A protein and the small-molecule ligand that binds it are described below.
Small molecule (SMILES): Cc1cn([C@H]2C[C@H](O[P](=O)(O)OC[C@H]3O[C@@H](n4ccc(N)nc4=O)C[C@@H]3O[P](=O)(O)OC[C@H]3O[C@@H](n4cnc5c(=O)nc(N)[nH]c54)C[C@@H]3O[P](=O)(O)OC[C@H]3O[C@@H](n4cnc5c(=O)nc(N)[nH]c54)C[C@@H]3O)[C@@H](CO[P](=O)(O)O[C@H]3C[C@H](n4cnc5c(=O)nc(N)[nH]c54)O[C@@H]3COP(=O)(O)O)O2)c(=O)[nH]c1=O

Binding-site contacts:
Ligand atom O3' contacts residue VAL67 of chain 1.A at 3.8 Å.
Ligand atom OP2 contacts residue NA1 of chain 1.H at 3.8 Å.
Ligand atom C2 contacts residue DCP1 of chain 1.U at 3.6 Å.
Ligand atom O3' contacts residue ILE71 of chain 1.A at 3.6 Å.
Ligand atom N3 contacts residue ALA40 of chain 1.A at 3.6 Å.
Ligand atom O4' contacts residue ALA40 of chain 1.A at 3.6 Å.
Ligand atom OP1 contacts residue PRO65 of chain 1.A at 3.8 Å.
Ligand atom OP3 contacts residue LYS37 of chain 1.A at 2.9 Å (salt-bridge).
Ligand atom O5' contacts residue GLY68 of chain 1.A at 3.6 Å.
Ligand atom OP2 contacts residue LYS70 of chain 1.A at 3.1 Å (salt-bridge).
Ligand atom OP2 contacts residue LYS37 of chain 1.A at 3.6 Å.
Ligand atom O6 contacts residue DCP1 of chain 1.U at 2.9 Å (h-bond).
Ligand atom C5' contacts residue TYR41 of chain 1.A at 3.6 Å (hydrophobic).
Ligand atom OP1 contacts residue VAL67 of chain 1.A at 3.4 Å (h-bond).
Ligand atom P contacts residue VAL67 of chain 1.A at 3.8 Å.
Ligand atom OP1 contacts residue LYS70 of chain 1.A at 3.2 Å (salt-bridge).
Ligand atom OP2 contacts residue THR69 of chain 1.A at 3.8 Å.
Ligand atom OP2 contacts residue GLY68 of chain 1.A at 3.8 Å.
Ligand atom O3' contacts residue GLY66 of chain 1.A at 3.5 Å.
Ligand atom C6 contacts residue DCP1 of chain 1.U at 3.7 Å.
Ligand atom OP1 contacts residue THR69 of chain 1.A at 3.7 Å.
Ligand atom P contacts residue ILE71 of chain 1.A at 3.8 Å.
Ligand atom O6 contacts residue HIS36 of chain 1.A at 3.8 Å.
Ligand atom OP1 contacts residue LYS70 of chain 1.A at 3.5 Å (salt-bridge).
Ligand atom P contacts residue LYS70 of chain 1.A at 3.8 Å.
Ligand atom OP1 contacts residue GLY68 of chain 1.A at 2.8 Å (h-bond).
Ligand atom N2 contacts residue DCP1 of chain 1.U at 2.7 Å (h-bond).
Ligand atom C4' contacts residue GLY66 of chain 1.A at 3.5 Å.
Ligand atom P contacts residue NA1 of chain 1.H at 3.6 Å.
Ligand atom C5' contacts residue GLY68 of chain 1.A at 3.6 Å.
Ligand atom P contacts residue GLY68 of chain 1.A at 3.7 Å.
Ligand atom OP1 contacts residue NA1 of chain 1.H at 2.6 Å (h-bond).
Ligand atom OP2 contacts residue VAL67 of chain 1.A at 3.7 Å.
Ligand atom P contacts residue LYS37 of chain 1.A at 3.8 Å.
Ligand atom OP1 contacts residue LEU64 of chain 1.A at 3.7 Å.
Ligand atom OP1 contacts residue GLY66 of chain 1.A at 3.0 Å (h-bond).
Ligand atom C5' contacts residue GLY66 of chain 1.A at 3.4 Å.
Ligand atom OP1 contacts residue ILE71 of chain 1.A at 2.9 Å (h-bond).
Ligand atom OP2 contacts residue LYS70 of chain 1.A at 3.6 Å.
Ligand atom N1 contacts residue DCP1 of chain 1.U at 2.9 Å (h-bond).

Sequence of chain 1.A:
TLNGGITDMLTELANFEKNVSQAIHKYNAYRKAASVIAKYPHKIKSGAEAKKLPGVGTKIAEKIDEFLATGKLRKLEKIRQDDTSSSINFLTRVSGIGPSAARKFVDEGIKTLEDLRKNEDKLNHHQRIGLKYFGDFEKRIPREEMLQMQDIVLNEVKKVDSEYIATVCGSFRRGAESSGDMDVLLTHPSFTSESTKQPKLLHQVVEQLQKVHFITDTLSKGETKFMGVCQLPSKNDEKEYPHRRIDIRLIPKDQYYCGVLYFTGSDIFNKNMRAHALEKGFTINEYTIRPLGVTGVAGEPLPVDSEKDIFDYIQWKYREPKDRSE